Sequence of chain 1.C:
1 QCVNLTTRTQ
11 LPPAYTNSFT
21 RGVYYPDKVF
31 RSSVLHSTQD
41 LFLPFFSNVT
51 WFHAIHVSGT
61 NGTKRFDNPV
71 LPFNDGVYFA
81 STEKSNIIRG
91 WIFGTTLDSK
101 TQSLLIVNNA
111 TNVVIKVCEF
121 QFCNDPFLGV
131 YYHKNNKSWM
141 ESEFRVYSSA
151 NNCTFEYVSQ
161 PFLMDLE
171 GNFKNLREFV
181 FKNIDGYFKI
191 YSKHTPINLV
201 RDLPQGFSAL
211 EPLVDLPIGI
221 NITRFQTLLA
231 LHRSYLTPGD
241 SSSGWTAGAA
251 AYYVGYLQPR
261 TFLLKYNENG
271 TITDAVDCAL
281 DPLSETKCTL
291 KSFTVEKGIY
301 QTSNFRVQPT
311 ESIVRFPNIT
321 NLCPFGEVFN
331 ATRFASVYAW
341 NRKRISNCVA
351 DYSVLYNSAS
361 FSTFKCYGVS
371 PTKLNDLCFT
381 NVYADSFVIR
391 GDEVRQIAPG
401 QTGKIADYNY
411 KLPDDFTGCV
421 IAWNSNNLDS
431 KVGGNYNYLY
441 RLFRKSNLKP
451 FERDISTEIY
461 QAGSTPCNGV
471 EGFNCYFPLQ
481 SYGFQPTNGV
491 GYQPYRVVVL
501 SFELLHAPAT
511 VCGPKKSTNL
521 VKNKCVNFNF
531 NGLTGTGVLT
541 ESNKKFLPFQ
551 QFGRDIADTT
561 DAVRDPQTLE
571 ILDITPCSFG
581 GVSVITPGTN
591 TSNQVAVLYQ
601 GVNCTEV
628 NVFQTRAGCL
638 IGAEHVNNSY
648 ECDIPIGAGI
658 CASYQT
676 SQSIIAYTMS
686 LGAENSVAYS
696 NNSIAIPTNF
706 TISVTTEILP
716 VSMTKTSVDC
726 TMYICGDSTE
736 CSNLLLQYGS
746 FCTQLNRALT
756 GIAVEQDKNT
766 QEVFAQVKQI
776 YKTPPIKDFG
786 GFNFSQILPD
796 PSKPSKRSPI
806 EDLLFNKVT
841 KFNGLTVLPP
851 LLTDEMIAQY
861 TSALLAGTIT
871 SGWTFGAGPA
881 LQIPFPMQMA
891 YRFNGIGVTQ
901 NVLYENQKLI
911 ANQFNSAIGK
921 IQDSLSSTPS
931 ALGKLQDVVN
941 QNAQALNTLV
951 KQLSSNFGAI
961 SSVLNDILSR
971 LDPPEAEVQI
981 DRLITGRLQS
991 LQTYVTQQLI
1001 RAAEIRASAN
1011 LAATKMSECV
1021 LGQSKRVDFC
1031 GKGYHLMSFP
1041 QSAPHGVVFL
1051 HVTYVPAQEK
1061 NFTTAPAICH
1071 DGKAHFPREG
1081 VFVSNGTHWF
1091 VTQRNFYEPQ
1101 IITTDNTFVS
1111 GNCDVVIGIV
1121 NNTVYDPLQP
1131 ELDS

The small molecule below binds the protein below.
Small molecule (SMILES): CC(=O)N[C@@H]1[C@@H](O)[C@H](O)[C@@H](CO)O[C@H]1O

Sequence of chain 1.B:
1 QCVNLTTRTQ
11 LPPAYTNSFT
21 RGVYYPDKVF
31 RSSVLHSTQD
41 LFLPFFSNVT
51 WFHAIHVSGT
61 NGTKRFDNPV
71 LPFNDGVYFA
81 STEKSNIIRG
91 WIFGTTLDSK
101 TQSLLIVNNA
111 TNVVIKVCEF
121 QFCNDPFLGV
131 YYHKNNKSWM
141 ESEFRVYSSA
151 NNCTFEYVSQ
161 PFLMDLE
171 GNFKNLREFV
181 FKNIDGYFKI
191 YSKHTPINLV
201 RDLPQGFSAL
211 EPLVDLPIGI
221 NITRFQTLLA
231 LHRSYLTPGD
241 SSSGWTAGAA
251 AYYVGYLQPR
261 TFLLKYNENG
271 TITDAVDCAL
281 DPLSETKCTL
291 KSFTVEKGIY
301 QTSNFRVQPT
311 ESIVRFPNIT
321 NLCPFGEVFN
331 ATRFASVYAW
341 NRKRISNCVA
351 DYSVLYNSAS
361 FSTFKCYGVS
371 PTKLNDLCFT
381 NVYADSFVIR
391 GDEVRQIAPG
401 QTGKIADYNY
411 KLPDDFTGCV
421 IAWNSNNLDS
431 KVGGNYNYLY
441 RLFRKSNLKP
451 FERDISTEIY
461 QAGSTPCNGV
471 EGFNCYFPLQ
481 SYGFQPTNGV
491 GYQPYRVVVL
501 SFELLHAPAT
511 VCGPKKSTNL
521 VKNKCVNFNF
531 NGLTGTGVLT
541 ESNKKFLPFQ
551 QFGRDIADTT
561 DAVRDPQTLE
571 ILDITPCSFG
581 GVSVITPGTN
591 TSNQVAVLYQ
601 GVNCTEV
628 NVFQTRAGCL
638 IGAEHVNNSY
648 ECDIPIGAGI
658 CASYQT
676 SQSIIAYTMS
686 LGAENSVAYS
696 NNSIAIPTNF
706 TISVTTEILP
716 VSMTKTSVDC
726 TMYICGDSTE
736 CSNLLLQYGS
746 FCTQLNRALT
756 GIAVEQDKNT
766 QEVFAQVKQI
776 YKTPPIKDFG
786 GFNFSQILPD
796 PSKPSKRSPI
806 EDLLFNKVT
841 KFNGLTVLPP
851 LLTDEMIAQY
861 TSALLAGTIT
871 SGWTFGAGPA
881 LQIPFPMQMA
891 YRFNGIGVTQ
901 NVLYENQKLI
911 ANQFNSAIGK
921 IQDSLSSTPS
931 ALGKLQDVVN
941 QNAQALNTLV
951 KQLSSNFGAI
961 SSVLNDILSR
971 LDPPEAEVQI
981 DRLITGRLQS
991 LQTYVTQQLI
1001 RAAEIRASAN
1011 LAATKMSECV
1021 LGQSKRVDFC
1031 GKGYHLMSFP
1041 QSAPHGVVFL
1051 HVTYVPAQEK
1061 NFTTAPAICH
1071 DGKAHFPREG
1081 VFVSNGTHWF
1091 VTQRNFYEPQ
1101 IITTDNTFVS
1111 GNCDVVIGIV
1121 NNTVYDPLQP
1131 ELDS

Binding-site contacts:
Ligand atom O5 contacts residue ASP783 of chain 1.C at 4.4 Å.
Ligand atom C4 contacts residue ASN696 of chain 1.B at 4.2 Å.
Ligand atom O7 contacts residue ASN696 of chain 1.B at 2.9 Å (h-bond).
Ligand atom C2 contacts residue ASN696 of chain 1.B at 2.4 Å.
Ligand atom C8 contacts residue GLY1118 of chain 1.B at 3.5 Å.
Ligand atom N2 contacts residue ASN696 of chain 1.B at 2.9 Å (h-bond).
Ligand atom C7 contacts residue ASN696 of chain 1.B at 3.0 Å.
Ligand atom C3 contacts residue ASN696 of chain 1.B at 3.8 Å.
Ligand atom O5 contacts residue ASN696 of chain 1.B at 2.4 Å (h-bond).
Ligand atom C5 contacts residue ASN696 of chain 1.B at 3.7 Å.
Ligand atom C8 contacts residue ASN696 of chain 1.B at 4.2 Å.
Ligand atom C1 contacts residue ASN696 of chain 1.B at 1.4 Å.
Ligand atom C8 contacts residue ILE1117 of chain 1.B at 4.2 Å (hydrophobic).